The small molecule below binds the protein below.
Small molecule (SMILES): OC[C@H]1O[C@@H](O)[C@H](O)[C@@H](O)[C@H]1O

Sequence of chain 1.D:
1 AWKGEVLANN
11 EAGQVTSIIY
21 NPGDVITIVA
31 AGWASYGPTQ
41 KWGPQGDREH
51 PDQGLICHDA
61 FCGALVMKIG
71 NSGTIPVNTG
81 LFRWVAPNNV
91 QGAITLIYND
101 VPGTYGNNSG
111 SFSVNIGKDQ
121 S

Binding-site contacts:
Ligand atom C6 contacts residue ASP100 of chain 1.D at 4.2 Å.
Ligand atom O3 contacts residue CA1 of chain 1.V at 2.9 Å.
Ligand atom C3 contacts residue TYR36 of chain 1.D at 4.3 Å (hydrophobic).
Ligand atom C6 contacts residue VAL101 of chain 1.D at 4.0 Å (hydrophobic).
Ligand atom O6 contacts residue GLN53 of chain 1.D at 2.8 Å (h-bond).
Ligand atom O2 contacts residue ASN107 of chain 1.D at 3.3 Å (h-bond).
Ligand atom O3 contacts residue ASN107 of chain 1.D at 3.6 Å (h-bond).
Ligand atom C4 contacts residue ASP100 of chain 1.D at 4.1 Å.
Ligand atom C3 contacts residue ASN107 of chain 1.D at 4.4 Å.
Ligand atom O4 contacts residue LRD1 of chain 1.W at 4.3 Å.
Ligand atom O5 contacts residue TYR36 of chain 1.D at 3.9 Å.
Ligand atom C2 contacts residue CA1 of chain 1.V at 4.3 Å.
Ligand atom C4 contacts residue CA1 of chain 1.V at 3.7 Å.
Ligand atom C4 contacts residue TYR36 of chain 1.D at 4.3 Å (hydrophobic).
Ligand atom C5 contacts residue HIS50 of chain 1.D at 4.1 Å.
Ligand atom O5 contacts residue LRD1 of chain 1.W at 2.3 Å (h-bond).
Ligand atom O3 contacts residue THR104 of chain 1.D at 3.5 Å.
Ligand atom C2 contacts residue LRD1 of chain 1.W at 2.3 Å.
Ligand atom C3 contacts residue LRD1 of chain 1.W at 3.6 Å.
Ligand atom O2 contacts residue LRD1 of chain 1.W at 2.8 Å (h-bond).
Ligand atom O6 contacts residue HIS50 of chain 1.D at 2.7 Å (h-bond).
Ligand atom O5 contacts residue HIS50 of chain 1.D at 3.4 Å (h-bond).
Ligand atom O3 contacts residue TYR36 of chain 1.D at 4.1 Å.
Ligand atom O6 contacts residue CYS62 of chain 1.D at 4.4 Å.
Ligand atom C6 contacts residue HIS50 of chain 1.D at 3.6 Å.
Ligand atom O4 contacts residue CA1 of chain 1.V at 2.8 Å.
Ligand atom O4 contacts residue THR104 of chain 1.D at 4.0 Å.
Ligand atom O5 contacts residue GLN53 of chain 1.D at 4.1 Å.
Ligand atom C3 contacts residue CA1 of chain 1.V at 3.8 Å.
Ligand atom O4 contacts residue ASP100 of chain 1.D at 3.2 Å (salt-bridge).
Ligand atom C4 contacts residue THR104 of chain 1.D at 4.2 Å.
Ligand atom C2 contacts residue ASN107 of chain 1.D at 4.1 Å.
Ligand atom C5 contacts residue LRD1 of chain 1.W at 3.6 Å.
Ligand atom C5 contacts residue GLN53 of chain 1.D at 3.5 Å.
Ligand atom C1 contacts residue LRD1 of chain 1.W at 1.4 Å.
Ligand atom O6 contacts residue PRO51 of chain 1.D at 4.4 Å.
Ligand atom C6 contacts residue GLN53 of chain 1.D at 3.3 Å.
Ligand atom O4 contacts residue TYR36 of chain 1.D at 3.2 Å (h-bond).
Ligand atom C4 contacts residue LRD1 of chain 1.W at 4.0 Å.
Ligand atom C2 contacts residue TYR36 of chain 1.D at 3.8 Å (hydrophobic).